This small molecule binds to this protein.
Small molecule (SMILES): NCC(=O)O

Binding-site contacts:
Ligand atom N contacts residue TYR58 of chain 1.A at 3.3 Å.
Ligand atom CA contacts residue TYR58 of chain 1.A at 4.3 Å (hydrophobic).
Ligand atom OXT contacts residue LEU40 of chain 1.A at 3.8 Å.
Ligand atom CA contacts residue ASP57 of chain 1.A at 4.4 Å.
Ligand atom C contacts residue GLY61 of chain 1.A at 3.9 Å.
Ligand atom C contacts residue LEU40 of chain 1.A at 4.5 Å (hydrophobic).
Ligand atom N contacts residue ASP57 of chain 1.A at 3.3 Å (salt-bridge).
Ligand atom OXT contacts residue GLY61 of chain 1.A at 4.2 Å.
Ligand atom O contacts residue TYR58 of chain 1.A at 3.5 Å (h-bond).
Ligand atom N contacts residue LEU43 of chain 1.A at 4.3 Å.
Ligand atom C contacts residue SER62 of chain 1.A at 4.4 Å.
Ligand atom N contacts residue GLY61 of chain 1.A at 4.3 Å.
Ligand atom O contacts residue SER62 of chain 1.A at 3.9 Å.
Ligand atom O contacts residue GLY61 of chain 1.A at 4.0 Å.
Ligand atom C contacts residue TYR58 of chain 1.A at 4.3 Å (hydrophobic).
Ligand atom CA contacts residue GLY61 of chain 1.A at 4.3 Å.

Sequence of chain 1.A:
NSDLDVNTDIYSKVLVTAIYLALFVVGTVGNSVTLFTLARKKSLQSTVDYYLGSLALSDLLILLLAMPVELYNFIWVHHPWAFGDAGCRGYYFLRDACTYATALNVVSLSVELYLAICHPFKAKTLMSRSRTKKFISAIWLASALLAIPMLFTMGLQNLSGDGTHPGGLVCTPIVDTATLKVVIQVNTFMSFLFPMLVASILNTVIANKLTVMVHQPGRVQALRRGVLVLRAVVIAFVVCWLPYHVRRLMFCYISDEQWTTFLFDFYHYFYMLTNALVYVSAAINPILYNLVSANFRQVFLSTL